Binding-site contacts:
Ligand atom O5 contacts residue ASN24 of chain 1.A at 2.3 Å (h-bond).
Ligand atom C7 contacts residue ASN24 of chain 1.A at 3.6 Å.
Ligand atom C8 contacts residue TYR35 of chain 1.A at 3.9 Å (hydrophobic).
Ligand atom C2 contacts residue ASN24 of chain 1.A at 2.5 Å.
Ligand atom C7 contacts residue TYR35 of chain 1.A at 3.8 Å (hydrophobic).
Ligand atom O7 contacts residue ASN24 of chain 1.A at 3.2 Å (h-bond).
Ligand atom C1 contacts residue TYR35 of chain 1.A at 4.4 Å (hydrophobic).
Ligand atom C4 contacts residue ASN24 of chain 1.A at 4.2 Å.
Ligand atom O6 contacts residue SER26 of chain 1.A at 3.9 Å.
Ligand atom C1 contacts residue SER26 of chain 1.A at 3.9 Å.
Ligand atom O5 contacts residue SER26 of chain 1.A at 3.0 Å (h-bond).
Ligand atom C2 contacts residue GLU59 of chain 1.A at 4.5 Å.
Ligand atom C5 contacts residue SER26 of chain 1.A at 3.6 Å.
Ligand atom O7 contacts residue TYR35 of chain 1.A at 3.3 Å.
Ligand atom C1 contacts residue ASN24 of chain 1.A at 1.4 Å.
Ligand atom O6 contacts residue GLU59 of chain 1.A at 4.4 Å.
Ligand atom C1 contacts residue GLU59 of chain 1.A at 4.0 Å.
Ligand atom C5 contacts residue ASN24 of chain 1.A at 3.6 Å.
Ligand atom O7 contacts residue ILE37 of chain 1.A at 3.4 Å.
Ligand atom C3 contacts residue ASN24 of chain 1.A at 3.8 Å.
Ligand atom N2 contacts residue ASN24 of chain 1.A at 3.0 Å (h-bond).
Ligand atom O5 contacts residue GLU59 of chain 1.A at 3.7 Å.
Ligand atom C6 contacts residue SER26 of chain 1.A at 3.5 Å.

A small-molecule ligand and the protein it binds are described below.
Small molecule (SMILES): CC(=O)N[C@@H]1[C@@H](O)[C@H](O)[C@@H](CO)O[C@H]1O

Sequence of chain 1.A:
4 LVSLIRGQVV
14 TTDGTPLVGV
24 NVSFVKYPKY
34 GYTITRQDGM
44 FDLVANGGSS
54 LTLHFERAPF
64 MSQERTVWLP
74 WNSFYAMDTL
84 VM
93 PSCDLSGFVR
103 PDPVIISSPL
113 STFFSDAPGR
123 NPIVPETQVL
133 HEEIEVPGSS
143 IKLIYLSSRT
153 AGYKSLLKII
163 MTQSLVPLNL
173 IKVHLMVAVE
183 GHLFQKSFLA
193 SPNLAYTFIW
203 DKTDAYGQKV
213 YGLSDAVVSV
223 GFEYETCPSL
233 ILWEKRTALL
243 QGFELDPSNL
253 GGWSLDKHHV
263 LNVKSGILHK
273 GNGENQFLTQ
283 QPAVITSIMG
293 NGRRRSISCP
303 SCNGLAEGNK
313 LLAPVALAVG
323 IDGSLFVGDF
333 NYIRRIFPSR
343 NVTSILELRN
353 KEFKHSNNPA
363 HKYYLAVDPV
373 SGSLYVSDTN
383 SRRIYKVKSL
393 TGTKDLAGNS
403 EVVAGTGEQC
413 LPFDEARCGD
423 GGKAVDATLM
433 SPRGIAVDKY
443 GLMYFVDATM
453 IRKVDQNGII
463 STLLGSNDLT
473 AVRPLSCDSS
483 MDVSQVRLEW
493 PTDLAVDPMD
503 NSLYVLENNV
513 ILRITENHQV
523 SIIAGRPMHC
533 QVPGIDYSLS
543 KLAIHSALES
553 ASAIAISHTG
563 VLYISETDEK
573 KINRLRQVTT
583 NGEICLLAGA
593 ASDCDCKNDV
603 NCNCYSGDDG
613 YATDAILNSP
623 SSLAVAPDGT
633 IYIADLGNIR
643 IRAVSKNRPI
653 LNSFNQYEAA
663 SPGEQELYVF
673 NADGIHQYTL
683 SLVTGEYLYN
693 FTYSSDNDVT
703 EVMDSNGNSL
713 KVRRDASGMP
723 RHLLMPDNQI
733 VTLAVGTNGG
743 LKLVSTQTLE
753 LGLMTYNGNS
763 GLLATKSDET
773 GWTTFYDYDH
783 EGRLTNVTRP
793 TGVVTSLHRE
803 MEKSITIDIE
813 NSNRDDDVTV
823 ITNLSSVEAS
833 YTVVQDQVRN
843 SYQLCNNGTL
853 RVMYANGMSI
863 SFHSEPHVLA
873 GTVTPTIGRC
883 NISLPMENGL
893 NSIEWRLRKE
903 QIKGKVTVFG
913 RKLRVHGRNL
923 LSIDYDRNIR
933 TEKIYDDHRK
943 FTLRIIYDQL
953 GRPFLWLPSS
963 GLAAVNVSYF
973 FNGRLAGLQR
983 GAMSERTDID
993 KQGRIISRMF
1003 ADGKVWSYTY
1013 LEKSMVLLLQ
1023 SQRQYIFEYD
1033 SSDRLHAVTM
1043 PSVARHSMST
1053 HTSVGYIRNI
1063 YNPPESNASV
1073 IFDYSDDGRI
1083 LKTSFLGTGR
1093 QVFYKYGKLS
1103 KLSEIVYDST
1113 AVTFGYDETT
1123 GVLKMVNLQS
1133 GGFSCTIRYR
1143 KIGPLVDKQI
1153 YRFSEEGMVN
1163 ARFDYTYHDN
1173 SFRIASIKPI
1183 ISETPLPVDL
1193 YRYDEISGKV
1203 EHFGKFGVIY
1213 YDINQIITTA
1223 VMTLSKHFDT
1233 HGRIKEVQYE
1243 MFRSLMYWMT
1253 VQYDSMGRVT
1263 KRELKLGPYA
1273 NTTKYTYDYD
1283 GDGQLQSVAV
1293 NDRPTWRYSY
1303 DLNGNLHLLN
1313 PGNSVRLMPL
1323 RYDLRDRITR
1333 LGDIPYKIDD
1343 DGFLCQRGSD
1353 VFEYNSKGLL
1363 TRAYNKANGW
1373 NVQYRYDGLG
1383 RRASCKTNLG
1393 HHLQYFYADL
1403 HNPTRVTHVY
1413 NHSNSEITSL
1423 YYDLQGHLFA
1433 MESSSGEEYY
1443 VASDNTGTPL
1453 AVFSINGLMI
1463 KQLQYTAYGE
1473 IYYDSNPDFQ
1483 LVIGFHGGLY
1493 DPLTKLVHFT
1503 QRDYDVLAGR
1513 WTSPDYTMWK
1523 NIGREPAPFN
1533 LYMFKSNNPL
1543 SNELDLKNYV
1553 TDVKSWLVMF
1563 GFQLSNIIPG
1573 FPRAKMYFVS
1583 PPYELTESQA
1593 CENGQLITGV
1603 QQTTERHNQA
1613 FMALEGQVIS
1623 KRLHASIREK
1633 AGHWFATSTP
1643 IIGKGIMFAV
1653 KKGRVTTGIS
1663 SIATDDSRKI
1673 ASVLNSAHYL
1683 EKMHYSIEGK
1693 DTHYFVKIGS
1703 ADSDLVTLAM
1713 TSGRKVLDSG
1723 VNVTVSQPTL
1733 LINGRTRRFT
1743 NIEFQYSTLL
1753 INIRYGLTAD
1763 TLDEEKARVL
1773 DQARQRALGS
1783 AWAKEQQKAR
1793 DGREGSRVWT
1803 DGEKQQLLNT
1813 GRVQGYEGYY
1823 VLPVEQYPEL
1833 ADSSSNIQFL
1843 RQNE